Sequence of chain 1.C:
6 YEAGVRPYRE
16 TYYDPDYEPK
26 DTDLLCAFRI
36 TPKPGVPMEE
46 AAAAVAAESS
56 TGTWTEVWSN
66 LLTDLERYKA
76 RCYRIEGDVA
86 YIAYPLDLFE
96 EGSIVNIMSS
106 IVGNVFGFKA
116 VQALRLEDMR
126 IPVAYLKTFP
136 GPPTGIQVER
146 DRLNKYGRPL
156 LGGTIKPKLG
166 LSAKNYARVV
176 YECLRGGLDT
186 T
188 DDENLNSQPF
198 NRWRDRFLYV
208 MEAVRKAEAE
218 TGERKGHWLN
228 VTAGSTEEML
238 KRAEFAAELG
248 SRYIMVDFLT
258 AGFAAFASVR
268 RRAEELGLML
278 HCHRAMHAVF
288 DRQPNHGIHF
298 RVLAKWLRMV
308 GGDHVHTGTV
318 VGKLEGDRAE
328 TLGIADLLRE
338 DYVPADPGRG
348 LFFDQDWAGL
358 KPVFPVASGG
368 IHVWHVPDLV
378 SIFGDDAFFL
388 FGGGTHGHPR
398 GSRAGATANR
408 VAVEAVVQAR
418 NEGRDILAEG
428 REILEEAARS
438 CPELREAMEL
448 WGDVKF

Sequence of chain 2.B:
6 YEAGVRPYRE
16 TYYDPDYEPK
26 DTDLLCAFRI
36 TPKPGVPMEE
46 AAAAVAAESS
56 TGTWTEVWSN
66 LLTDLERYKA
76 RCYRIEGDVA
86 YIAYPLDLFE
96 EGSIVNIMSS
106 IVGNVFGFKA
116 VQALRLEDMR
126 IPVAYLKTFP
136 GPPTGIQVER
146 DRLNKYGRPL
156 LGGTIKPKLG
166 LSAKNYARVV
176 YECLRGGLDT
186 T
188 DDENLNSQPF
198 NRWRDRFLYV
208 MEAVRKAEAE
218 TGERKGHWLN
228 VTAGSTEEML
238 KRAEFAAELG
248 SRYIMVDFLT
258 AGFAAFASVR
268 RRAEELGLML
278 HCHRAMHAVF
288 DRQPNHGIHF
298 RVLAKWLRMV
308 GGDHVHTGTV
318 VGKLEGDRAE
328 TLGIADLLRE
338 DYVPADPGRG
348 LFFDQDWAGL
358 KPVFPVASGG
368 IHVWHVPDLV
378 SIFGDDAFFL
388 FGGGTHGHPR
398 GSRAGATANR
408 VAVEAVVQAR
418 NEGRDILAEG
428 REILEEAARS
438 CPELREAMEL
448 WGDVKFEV

Binding-site contacts:
Ligand atom O6 contacts residue ASP189 of chain 1.C at 2.9 Å (salt-bridge).
Ligand atom O7 contacts residue GLU53 of chain 2.B at 3.5 Å (salt-bridge).
Ligand atom O2P contacts residue GLY390 of chain 1.C at 2.8 Å (h-bond).
Ligand atom O3P contacts residue GLY366 of chain 1.C at 3.5 Å.
Ligand atom O2P contacts residue LYS161 of chain 1.C at 3.4 Å.
Ligand atom P1 contacts residue THR58 of chain 2.B at 3.6 Å.
Ligand atom O3P contacts residue LYS320 of chain 1.C at 3.0 Å (salt-bridge).
Ligand atom O6 contacts residue ASN109 of chain 2.B at 3.0 Å (h-bond).
Ligand atom O6 contacts residue LYS161 of chain 1.C at 3.5 Å (salt-bridge).
Ligand atom O3P contacts residue TRP59 of chain 2.B at 3.3 Å.
Ligand atom C3 contacts residue KCX187 of chain 1.C at 3.0 Å.
Ligand atom O6P contacts residue HIS313 of chain 1.C at 2.8 Å (h-bond).
Ligand atom O1 contacts residue LYS161 of chain 1.C at 3.2 Å (salt-bridge).
Ligand atom O3 contacts residue HIS280 of chain 1.C at 3.0 Å (h-bond).
Ligand atom O6 contacts residue GLU190 of chain 1.C at 3.1 Å (salt-bridge).
Ligand atom O3P contacts residue GLY367 of chain 1.C at 2.9 Å (h-bond).
Ligand atom O2 contacts residue THR159 of chain 1.C at 2.8 Å (h-bond).
Ligand atom C2 contacts residue MG1 of chain 1.J at 2.8 Å.
Ligand atom C3 contacts residue MG1 of chain 1.J at 3.1 Å.
Ligand atom O2 contacts residue KCX187 of chain 1.C at 3.2 Å (h-bond).
Ligand atom O1P contacts residue GLY389 of chain 1.C at 2.9 Å (h-bond).
Ligand atom O2 contacts residue MG1 of chain 1.J at 2.3 Å.
Ligand atom C contacts residue LYS161 of chain 1.C at 3.5 Å.
Ligand atom O5 contacts residue LEU321 of chain 1.C at 3.2 Å.
Ligand atom O2 contacts residue ASP189 of chain 1.C at 3.4 Å (salt-bridge).
Ligand atom O3 contacts residue MG1 of chain 1.J at 2.2 Å.
Ligand atom C contacts residue MG1 of chain 1.J at 2.8 Å.
Ligand atom O3 contacts residue GLU190 of chain 1.C at 3.2 Å (salt-bridge).
Ligand atom O5P contacts residue ARG281 of chain 1.C at 2.9 Å (salt-bridge).
Ligand atom O2 contacts residue LYS161 of chain 1.C at 3.0 Å (salt-bridge).
Ligand atom O2P contacts residue TRP59 of chain 2.B at 3.6 Å.
Ligand atom O7 contacts residue LYS320 of chain 1.C at 3.0 Å (salt-bridge).
Ligand atom O2P contacts residue THR58 of chain 2.B at 2.5 Å (h-bond).
Ligand atom O4 contacts residue GLY366 of chain 1.C at 3.4 Å.
Ligand atom O6 contacts residue MG1 of chain 1.J at 2.0 Å.
Ligand atom O6P contacts residue SER365 of chain 1.C at 3.4 Å (h-bond).
Ligand atom O6 contacts residue LYS163 of chain 1.C at 3.0 Å (salt-bridge).
Ligand atom O4P contacts residue ARG281 of chain 1.C at 3.1 Å (salt-bridge).
Ligand atom O4 contacts residue SER365 of chain 1.C at 3.0 Å (h-bond).
Ligand atom O3 contacts residue KCX187 of chain 1.C at 2.5 Å (h-bond).

This small molecule binds to this protein.
Small molecule (SMILES): O=C(O)[C@@](O)(COP(=O)(O)O)[C@H](O)[C@H](O)COP(=O)(O)O